A protein and the small-molecule ligand that binds it are described below.
Small molecule (SMILES): Nc1nc(=O)c2ncn([C@@H]3O[C@H](CO[P](=O)(O)O[C@H]4[C@@H](O)[C@H](n5cnc6c(N)ncnc65)O[C@@H]4CO[P](=O)(O)O[C@@H]4[C@@H](O)[C@H](n5cnc6c(N)ncnc65)O[C@@H]4COP(=O)=O)[C@@H](O)[C@H]3O)c2[nH]1

Sequence of chain 17.E:
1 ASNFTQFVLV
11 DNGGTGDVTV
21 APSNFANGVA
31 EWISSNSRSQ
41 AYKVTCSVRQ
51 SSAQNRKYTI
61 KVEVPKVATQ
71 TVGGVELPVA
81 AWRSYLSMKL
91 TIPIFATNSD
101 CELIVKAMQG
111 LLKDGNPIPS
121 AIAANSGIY

Sequence of chain 28.E:
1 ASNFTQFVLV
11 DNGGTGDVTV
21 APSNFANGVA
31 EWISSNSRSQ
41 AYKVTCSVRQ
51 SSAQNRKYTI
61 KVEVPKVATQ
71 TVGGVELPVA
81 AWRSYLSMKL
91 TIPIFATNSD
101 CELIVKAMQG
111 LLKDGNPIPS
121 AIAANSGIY

Binding-site contacts:
Ligand atom C6 contacts residue THR59 of chain 28.E at 3.6 Å.
Ligand atom P contacts residue TYR85 of chain 28.E at 3.7 Å.
Ligand atom C5 contacts residue TYR85 of chain 28.E at 3.5 Å (hydrophobic).
Ligand atom N6 contacts residue SER47 of chain 28.E at 4.1 Å.
Ligand atom O6 contacts residue LYS61 of chain 28.E at 3.0 Å (salt-bridge).
Ligand atom OP1 contacts residue TYR85 of chain 28.E at 3.5 Å (h-bond).
Ligand atom OP2 contacts residue GLU63 of chain 28.E at 3.6 Å (salt-bridge).
Ligand atom C4 contacts residue LYS61 of chain 28.E at 3.7 Å.
Ligand atom C8 contacts residue TYR85 of chain 28.E at 3.8 Å (hydrophobic).
Ligand atom N7 contacts residue LYS61 of chain 28.E at 3.7 Å.
Ligand atom C6 contacts residue SER47 of chain 28.E at 3.9 Å.
Ligand atom N6 contacts residue TYR85 of chain 28.E at 3.4 Å.
Ligand atom N6 contacts residue THR45 of chain 28.E at 2.5 Å (h-bond).
Ligand atom C8 contacts residue LYS61 of chain 28.E at 3.7 Å.
Ligand atom P contacts residue LYS43 of chain 28.E at 3.2 Å.
Ligand atom N1 contacts residue TYR85 of chain 28.E at 3.5 Å.
Ligand atom N1 contacts residue SER47 of chain 28.E at 2.9 Å (h-bond).
Ligand atom N1 contacts residue THR59 of chain 28.E at 3.5 Å.
Ligand atom C2 contacts residue SER47 of chain 28.E at 3.4 Å.
Ligand atom N6 contacts residue CYS46 of chain 28.E at 3.4 Å (h-bond).
Ligand atom N7 contacts residue TYR85 of chain 28.E at 3.7 Å.
Ligand atom N9 contacts residue LYS61 of chain 28.E at 3.7 Å.
Ligand atom C5 contacts residue VAL29 of chain 28.E at 4.0 Å (hydrophobic).
Ligand atom C6 contacts residue VAL29 of chain 28.E at 4.1 Å (hydrophobic).
Ligand atom N9 contacts residue TYR85 of chain 28.E at 4.0 Å.
Ligand atom N7 contacts residue THR45 of chain 28.E at 2.5 Å (h-bond).
Ligand atom N6 contacts residue LYS61 of chain 28.E at 4.1 Å.
Ligand atom C4 contacts residue TYR85 of chain 28.E at 3.8 Å (hydrophobic).
Ligand atom N6 contacts residue THR59 of chain 28.E at 2.8 Å (h-bond).
Ligand atom C8 contacts residue THR45 of chain 28.E at 3.8 Å.
Ligand atom N6 contacts residue THR91 of chain 17.E at 3.5 Å (h-bond).
Ligand atom OP2 contacts residue LYS43 of chain 28.E at 2.7 Å (salt-bridge).
Ligand atom C6 contacts residue THR45 of chain 28.E at 3.1 Å.
Ligand atom C2 contacts residue THR59 of chain 28.E at 4.1 Å.
Ligand atom C6 contacts residue LYS61 of chain 28.E at 3.8 Å.
Ligand atom C5' contacts residue TYR85 of chain 28.E at 4.0 Å (hydrophobic).
Ligand atom OP1 contacts residue LYS43 of chain 28.E at 2.9 Å (salt-bridge).
Ligand atom C6 contacts residue TYR85 of chain 28.E at 3.4 Å (hydrophobic).
Ligand atom C5 contacts residue LYS61 of chain 28.E at 3.7 Å.
Ligand atom C5 contacts residue THR45 of chain 28.E at 3.1 Å.